A small-molecule ligand and the protein it binds are described below.
Small molecule (SMILES): CC(=O)N[C@H]1[C@H](O[C@H]2[C@H](O)[C@@H](NC(C)=O)CO[C@@H]2CO)O[C@H](CO)[C@@H](O)[C@@H]1O

Sequence of chain 1.A:
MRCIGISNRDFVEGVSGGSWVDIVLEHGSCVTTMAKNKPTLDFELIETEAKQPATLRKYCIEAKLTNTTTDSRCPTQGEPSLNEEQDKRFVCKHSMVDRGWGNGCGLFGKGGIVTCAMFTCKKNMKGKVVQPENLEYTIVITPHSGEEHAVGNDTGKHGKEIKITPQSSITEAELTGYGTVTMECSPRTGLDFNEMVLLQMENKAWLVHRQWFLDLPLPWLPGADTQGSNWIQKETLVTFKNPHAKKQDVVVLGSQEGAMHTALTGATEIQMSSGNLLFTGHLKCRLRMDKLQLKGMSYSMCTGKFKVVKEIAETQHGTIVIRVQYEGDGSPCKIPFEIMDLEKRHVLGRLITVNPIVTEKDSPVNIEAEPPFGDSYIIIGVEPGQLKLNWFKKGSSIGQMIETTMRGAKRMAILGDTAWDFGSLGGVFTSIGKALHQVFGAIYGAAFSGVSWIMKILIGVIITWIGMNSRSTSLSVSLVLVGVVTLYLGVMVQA

Binding-site contacts:
Ligand atom C5 contacts residue ASN153 of chain 1.A at 3.6 Å.
Ligand atom C1 contacts residue HIS158 of chain 1.A at 4.2 Å.
Ligand atom O5 contacts residue HIS149 of chain 1.A at 3.6 Å (h-bond).
Ligand atom C1 contacts residue HIS149 of chain 1.A at 3.6 Å.
Ligand atom C2 contacts residue ASN153 of chain 1.A at 2.5 Å.
Ligand atom N2 contacts residue HIS149 of chain 1.A at 4.2 Å.
Ligand atom C2 contacts residue HIS149 of chain 1.A at 3.4 Å.
Ligand atom C4 contacts residue HIS149 of chain 1.A at 3.7 Å.
Ligand atom C3 contacts residue ASN153 of chain 1.A at 3.9 Å.
Ligand atom C5 contacts residue HIS158 of chain 1.A at 4.0 Å.
Ligand atom C7 contacts residue ASN153 of chain 1.A at 4.1 Å.
Ligand atom O6 contacts residue HIS158 of chain 1.A at 3.5 Å.
Ligand atom C8 contacts residue ASN153 of chain 1.A at 4.5 Å.
Ligand atom C5 contacts residue HIS149 of chain 1.A at 4.2 Å.
Ligand atom O3 contacts residue HIS149 of chain 1.A at 4.2 Å.
Ligand atom C4 contacts residue ASN153 of chain 1.A at 4.2 Å.
Ligand atom N2 contacts residue ASN153 of chain 1.A at 3.1 Å (h-bond).
Ligand atom C1 contacts residue THR155 of chain 1.A at 3.9 Å.
Ligand atom C3 contacts residue HIS149 of chain 1.A at 4.3 Å.
Ligand atom C5 contacts residue GLY156 of chain 1.A at 4.1 Å.
Ligand atom O5 contacts residue THR155 of chain 1.A at 3.9 Å.
Ligand atom C6 contacts residue HIS158 of chain 1.A at 3.6 Å.
Ligand atom C6 contacts residue GLY156 of chain 1.A at 3.8 Å.
Ligand atom O5 contacts residue GLY156 of chain 1.A at 4.1 Å.
Ligand atom C1 contacts residue ASN153 of chain 1.A at 1.4 Å.
Ligand atom O5 contacts residue HIS158 of chain 1.A at 3.2 Å.
Ligand atom O7 contacts residue HIS149 of chain 1.A at 3.3 Å.
Ligand atom C7 contacts residue HIS149 of chain 1.A at 4.3 Å.
Ligand atom O6 contacts residue HIS149 of chain 1.A at 3.5 Å.
Ligand atom O5 contacts residue ASN153 of chain 1.A at 2.3 Å (h-bond).